A small-molecule ligand and the protein it binds are described below.
Small molecule (SMILES): O=S1OC[C@@H]2[C@H](CO1)[C@]1(Cl)C(Cl)=C(Cl)[C@@]2(Cl)C1(Cl)Cl

Binding-site contacts:
Ligand atom CAI contacts residue GLN167 of chain 1.A at 3.1 Å.
Ligand atom OAA contacts residue SER129 of chain 1.A at 3.1 Å (h-bond).
Ligand atom CL5 contacts residue TYR188 of chain 1.A at 3.5 Å.
Ligand atom CL6 contacts residue MET205 of chain 1.A at 3.5 Å.
Ligand atom CAM contacts residue TRP181 of chain 1.A at 4.1 Å (hydrophobic).
Ligand atom OAJ contacts residue SER129 of chain 1.A at 3.3 Å (h-bond).
Ligand atom OAJ contacts residue MET128 of chain 1.A at 4.2 Å.
Ligand atom CL2 contacts residue HIS209 of chain 1.A at 3.6 Å.
Ligand atom CAM contacts residue PHE170 of chain 1.A at 4.2 Å (hydrophobic).
Ligand atom SAP contacts residue SER129 of chain 1.A at 2.8 Å (h-bond).
Ligand atom CAH contacts residue MET125 of chain 1.A at 4.3 Å (hydrophobic).
Ligand atom OAJ contacts residue PHE170 of chain 1.A at 4.1 Å.
Ligand atom CL4 contacts residue TRP181 of chain 1.A at 3.0 Å.
Ligand atom CAN contacts residue MET125 of chain 1.A at 4.3 Å (hydrophobic).
Ligand atom CL1 contacts residue TYR188 of chain 1.A at 4.0 Å.
Ligand atom CL1 contacts residue TRP181 of chain 1.A at 3.6 Å.
Ligand atom CAL contacts residue PHE170 of chain 1.A at 4.4 Å (hydrophobic).
Ligand atom CAH contacts residue MET128 of chain 1.A at 4.3 Å (hydrophobic).
Ligand atom CL4 contacts residue VAL93 of chain 1.A at 4.1 Å.
Ligand atom OAK contacts residue GLN167 of chain 1.A at 3.5 Å (h-bond).
Ligand atom CL3 contacts residue LEU91 of chain 1.A at 3.2 Å.
Ligand atom CL1 contacts residue PHE170 of chain 1.A at 3.6 Å.
Ligand atom CL2 contacts residue GLN167 of chain 1.A at 3.3 Å.
Ligand atom CL6 contacts residue GLN167 of chain 1.A at 3.8 Å.
Ligand atom OAK contacts residue PHE170 of chain 1.A at 4.3 Å.
Ligand atom OAJ contacts residue MET125 of chain 1.A at 4.1 Å.
Ligand atom CL6 contacts residue HIS209 of chain 1.A at 4.3 Å.
Ligand atom CAQ contacts residue LEU91 of chain 1.A at 3.8 Å (hydrophobic).
Ligand atom CL6 contacts residue LEU91 of chain 1.A at 4.1 Å.
Ligand atom CAH contacts residue PHE170 of chain 1.A at 3.7 Å (hydrophobic).
Ligand atom SAP contacts residue PHE170 of chain 1.A at 3.9 Å.
Ligand atom OAK contacts residue SER129 of chain 1.A at 4.0 Å.
Ligand atom CL2 contacts residue PHE170 of chain 1.A at 3.5 Å.
Ligand atom CAI contacts residue PHE170 of chain 1.A at 3.8 Å (hydrophobic).
Ligand atom CL5 contacts residue MET125 of chain 1.A at 3.6 Å.
Ligand atom CAO contacts residue GLN167 of chain 1.A at 4.3 Å.
Ligand atom CAL contacts residue TRP181 of chain 1.A at 4.2 Å (hydrophobic).
Ligand atom CL2 contacts residue TRP181 of chain 1.A at 3.4 Å.
Ligand atom CL4 contacts residue LEU91 of chain 1.A at 3.3 Å.
Ligand atom OAA contacts residue PHE170 of chain 1.A at 3.0 Å.

Sequence of chain 1.A:
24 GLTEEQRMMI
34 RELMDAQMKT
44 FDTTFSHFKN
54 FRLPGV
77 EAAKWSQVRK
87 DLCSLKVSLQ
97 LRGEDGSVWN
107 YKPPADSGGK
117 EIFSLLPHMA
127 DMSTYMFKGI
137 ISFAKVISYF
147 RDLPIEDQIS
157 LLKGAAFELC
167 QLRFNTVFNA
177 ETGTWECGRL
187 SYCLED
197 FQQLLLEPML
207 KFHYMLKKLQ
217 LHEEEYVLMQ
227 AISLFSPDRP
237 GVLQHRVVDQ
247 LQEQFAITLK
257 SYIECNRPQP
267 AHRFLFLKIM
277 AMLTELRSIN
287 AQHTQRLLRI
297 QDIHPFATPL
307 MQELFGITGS